Sequence of chain 1.C:
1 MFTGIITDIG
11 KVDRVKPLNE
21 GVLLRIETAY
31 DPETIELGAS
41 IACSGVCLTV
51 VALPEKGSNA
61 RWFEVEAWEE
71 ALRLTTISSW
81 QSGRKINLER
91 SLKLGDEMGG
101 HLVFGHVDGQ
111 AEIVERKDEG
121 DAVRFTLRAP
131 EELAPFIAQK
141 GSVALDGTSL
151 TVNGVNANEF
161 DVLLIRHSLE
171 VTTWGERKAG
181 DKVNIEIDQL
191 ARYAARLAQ

Sequence of chain 1.B:
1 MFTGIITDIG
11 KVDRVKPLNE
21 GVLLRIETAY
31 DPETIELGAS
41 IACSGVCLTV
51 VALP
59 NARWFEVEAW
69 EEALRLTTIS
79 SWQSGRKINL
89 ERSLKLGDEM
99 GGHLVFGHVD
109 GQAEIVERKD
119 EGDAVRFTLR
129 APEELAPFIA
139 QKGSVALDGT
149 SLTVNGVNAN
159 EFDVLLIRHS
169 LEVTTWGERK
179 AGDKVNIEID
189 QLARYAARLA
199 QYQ

Binding-site contacts:
Ligand atom C6 contacts residue THR49 of chain 1.B at 3.4 Å.
Ligand atom O2' contacts residue CYS47 of chain 1.B at 3.0 Å (h-bond).
Ligand atom O2 contacts residue GLU66 of chain 1.B at 3.5 Å (salt-bridge).
Ligand atom O4 contacts residue THR49 of chain 1.B at 3.0 Å (h-bond).
Ligand atom C7M contacts residue SER40 of chain 1.B at 3.5 Å.
Ligand atom C5' contacts residue THR75 of chain 1.B at 3.8 Å.
Ligand atom O4' contacts residue HIS106 of chain 1.B at 3.7 Å.
Ligand atom C7 contacts residue CYS47 of chain 1.B at 3.5 Å (hydrophobic).
Ligand atom O4' contacts residue VAL46 of chain 1.B at 3.5 Å.
Ligand atom C4 contacts residue THR49 of chain 1.B at 3.7 Å.
Ligand atom N5 contacts residue THR49 of chain 1.B at 2.8 Å (h-bond).
Ligand atom N3 contacts residue LEU48 of chain 1.B at 3.8 Å.
Ligand atom O3' contacts residue GLU70 of chain 1.B at 3.6 Å.
Ligand atom C5' contacts residue VAL107 of chain 1.B at 3.4 Å (hydrophobic).
Ligand atom O5' contacts residue VAL107 of chain 1.B at 2.6 Å (h-bond).
Ligand atom C2 contacts residue LEU48 of chain 1.B at 3.7 Å (hydrophobic).
Ligand atom O2 contacts residue ALA67 of chain 1.B at 3.4 Å.
Ligand atom O3' contacts residue ALA71 of chain 1.B at 3.6 Å.
Ligand atom C2' contacts residue CYS47 of chain 1.B at 3.7 Å (hydrophobic).
Ligand atom N5 contacts residue CYS47 of chain 1.B at 3.4 Å (h-bond).
Ligand atom O2 contacts residue TRP68 of chain 1.B at 2.8 Å (h-bond).
Ligand atom N10 contacts residue CYS47 of chain 1.B at 3.3 Å (h-bond).
Ligand atom C6 contacts residue CYS47 of chain 1.B at 3.7 Å (hydrophobic).
Ligand atom N3 contacts residue GLU66 of chain 1.B at 2.7 Å (salt-bridge).
Ligand atom O2 contacts residue ALA71 of chain 1.B at 3.5 Å.
Ligand atom C4A contacts residue CYS47 of chain 1.B at 3.4 Å (hydrophobic).
Ligand atom O4' contacts residue GLY105 of chain 1.B at 3.2 Å (h-bond).
Ligand atom O2' contacts residue GLY105 of chain 1.B at 3.2 Å (h-bond).
Ligand atom C9A contacts residue CYS47 of chain 1.B at 3.2 Å (hydrophobic).
Ligand atom C4 contacts residue GLU66 of chain 1.B at 3.5 Å.
Ligand atom C19 contacts residue PHE104 of chain 1.B at 3.3 Å (hydrophobic).
Ligand atom O4 contacts residue GLU66 of chain 1.B at 3.5 Å (salt-bridge).
Ligand atom C5A contacts residue THR49 of chain 1.B at 3.6 Å.
Ligand atom C10 contacts residue CYS47 of chain 1.B at 3.3 Å (hydrophobic).
Ligand atom C7M contacts residue CYS47 of chain 1.B at 3.8 Å (hydrophobic).
Ligand atom O4' contacts residue VAL107 of chain 1.B at 3.0 Å (h-bond).
Ligand atom O5' contacts residue HIS106 of chain 1.B at 3.4 Å.
Ligand atom C2 contacts residue GLU66 of chain 1.B at 3.5 Å.
Ligand atom C5A contacts residue CYS47 of chain 1.B at 3.4 Å (hydrophobic).
Ligand atom C4' contacts residue VAL46 of chain 1.B at 3.8 Å (hydrophobic).

A protein and the small-molecule ligand that binds it are described below.
Small molecule (SMILES): Cc1cc2nc3c(=O)[nH]c(=O)nc-3n(C[C@H](O)[C@H](O)[C@H](O)CO)c2cc1N(C)C